Sequence of chain 19.A:
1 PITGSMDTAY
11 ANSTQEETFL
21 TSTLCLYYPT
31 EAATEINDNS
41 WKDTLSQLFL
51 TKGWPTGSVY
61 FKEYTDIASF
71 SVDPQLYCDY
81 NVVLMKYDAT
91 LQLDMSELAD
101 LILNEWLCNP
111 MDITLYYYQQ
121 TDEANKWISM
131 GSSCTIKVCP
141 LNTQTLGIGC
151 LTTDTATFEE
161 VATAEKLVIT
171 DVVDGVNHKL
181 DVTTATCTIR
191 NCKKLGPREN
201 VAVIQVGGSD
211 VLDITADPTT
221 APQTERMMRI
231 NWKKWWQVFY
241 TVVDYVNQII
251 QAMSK

Binding-site contacts:
Ligand atom C5 contacts residue ASN12 of chain 19.A at 3.9 Å.
Ligand atom C1 contacts residue ASN12 of chain 19.A at 2.1 Å.
Ligand atom C7 contacts residue ASN12 of chain 19.A at 4.3 Å.
Ligand atom O5 contacts residue ASN12 of chain 19.A at 2.5 Å (h-bond).
Ligand atom N2 contacts residue ASN12 of chain 19.A at 4.0 Å.
Ligand atom O7 contacts residue ASN12 of chain 19.A at 4.2 Å.
Ligand atom C2 contacts residue ASN12 of chain 19.A at 3.5 Å.

This protein binds this small molecule.
Small molecule (SMILES): CC(=O)N[C@H]1[C@H](O[C@H]2[C@H](O)[C@@H](NC(C)=O)CO[C@@H]2CO)O[C@H](CO)[C@@H](O)[C@@H]1O